Sequence of chain 1.D:
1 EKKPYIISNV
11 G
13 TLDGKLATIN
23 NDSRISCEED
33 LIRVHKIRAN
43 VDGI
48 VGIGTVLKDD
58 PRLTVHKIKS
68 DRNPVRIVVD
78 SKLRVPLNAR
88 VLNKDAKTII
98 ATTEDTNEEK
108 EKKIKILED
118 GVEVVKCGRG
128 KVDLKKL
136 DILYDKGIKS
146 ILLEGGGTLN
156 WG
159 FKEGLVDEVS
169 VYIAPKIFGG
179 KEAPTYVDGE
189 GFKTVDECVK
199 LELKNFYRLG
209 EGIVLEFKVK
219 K

Binding-site contacts:
Ligand atom C20 contacts residue LYS109 of chain 1.D at 3.5 Å.
Ligand atom O20 contacts residue GLU108 of chain 1.D at 3.5 Å.
Ligand atom O10 contacts residue LYS109 of chain 1.D at 3.4 Å.
Ligand atom C20 contacts residue LYS112 of chain 1.D at 3.5 Å.
Ligand atom C32 contacts residue ILE113 of chain 1.D at 4.4 Å (hydrophobic).
Ligand atom O30 contacts residue GLU108 of chain 1.D at 3.9 Å.
Ligand atom O50 contacts residue LYS109 of chain 1.D at 4.2 Å.
Ligand atom C22 contacts residue ILE113 of chain 1.D at 4.1 Å (hydrophobic).
Ligand atom O30 contacts residue GLU105 of chain 1.D at 4.3 Å.
Ligand atom C52 contacts residue LYS112 of chain 1.D at 3.8 Å.
Ligand atom O20 contacts residue LYS109 of chain 1.D at 3.5 Å (salt-bridge).
Ligand atom C10 contacts residue LYS109 of chain 1.D at 3.9 Å.
Ligand atom C10 contacts residue LYS112 of chain 1.D at 3.6 Å.
Ligand atom C11 contacts residue LYS109 of chain 1.D at 4.2 Å.
Ligand atom C42 contacts residue LYS112 of chain 1.D at 4.0 Å.
Ligand atom C32 contacts residue LYS112 of chain 1.D at 4.0 Å.
Ligand atom C30 contacts residue LYS112 of chain 1.D at 3.9 Å.
Ligand atom C12 contacts residue ILE113 of chain 1.D at 3.5 Å (hydrophobic).
Ligand atom O10 contacts residue LYS112 of chain 1.D at 4.0 Å.
Ligand atom C20 contacts residue GLU108 of chain 1.D at 4.5 Å.
Ligand atom O20 contacts residue LYS112 of chain 1.D at 2.6 Å (salt-bridge).

This protein binds this small molecule.
Small molecule (SMILES): OC[C@H]1O[C@H](O[C@H]2[C@H](O)[C@@H](O)[C@H](OCCC3CCCCC3)O[C@@H]2CO)[C@H](O)[C@@H](O)[C@@H]1O